Sequence of chain 1.C:
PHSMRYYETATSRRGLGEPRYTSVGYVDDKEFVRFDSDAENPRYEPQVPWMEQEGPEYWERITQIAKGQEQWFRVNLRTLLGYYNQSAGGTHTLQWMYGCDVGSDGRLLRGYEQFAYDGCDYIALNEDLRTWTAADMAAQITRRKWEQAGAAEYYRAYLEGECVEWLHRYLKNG

Sequence of chain 1.B:
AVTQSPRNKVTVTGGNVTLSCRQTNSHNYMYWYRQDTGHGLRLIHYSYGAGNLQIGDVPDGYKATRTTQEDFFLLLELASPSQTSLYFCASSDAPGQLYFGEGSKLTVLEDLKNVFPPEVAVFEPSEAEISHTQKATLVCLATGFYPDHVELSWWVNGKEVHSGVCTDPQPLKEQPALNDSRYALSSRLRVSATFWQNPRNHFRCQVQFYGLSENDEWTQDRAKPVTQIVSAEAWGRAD

Binding-site contacts:
Ligand atom O contacts residue TRP148 of chain 1.C at 2.9 Å (h-bond).
Ligand atom OXT contacts residue THR144 of chain 1.C at 2.8 Å (h-bond).
Ligand atom CA contacts residue ASN78 of chain 1.C at 3.3 Å.
Ligand atom CG contacts residue ASN78 of chain 1.C at 3.2 Å.
Ligand atom NH1 contacts residue TYR52 of chain 1.B at 3.5 Å.
Ligand atom CA contacts residue TYR100 of chain 1.C at 3.4 Å (hydrophobic).
Ligand atom CG contacts residue TYR46 of chain 1.C at 3.4 Å (hydrophobic).
Ligand atom N contacts residue MET6 of chain 1.C at 3.3 Å.
Ligand atom OD1 contacts residue ASN78 of chain 1.C at 3.0 Å (h-bond).
Ligand atom OXT contacts residue TYR85 of chain 1.C at 2.5 Å (h-bond).
Ligand atom C contacts residue ASN78 of chain 1.C at 3.4 Å.
Ligand atom O contacts residue TYR85 of chain 1.C at 3.3 Å (h-bond).
Ligand atom OD1 contacts residue TYR52 of chain 1.B at 2.8 Å (h-bond).
Ligand atom O contacts residue TRP74 of chain 1.C at 3.3 Å (h-bond).
Ligand atom N contacts residue TYR100 of chain 1.C at 3.0 Å (h-bond).
Ligand atom C contacts residue TYR85 of chain 1.C at 3.3 Å (hydrophobic).
Ligand atom O contacts residue TYR156 of chain 1.C at 2.7 Å (h-bond).
Ligand atom OD2 contacts residue ASN32 of chain 1.B at 2.7 Å (h-bond).
Ligand atom CD contacts residue GLN71 of chain 1.C at 3.5 Å.
Ligand atom CB contacts residue ASN78 of chain 1.C at 3.4 Å.
Ligand atom CB contacts residue TYR156 of chain 1.C at 3.2 Å (hydrophobic).
Ligand atom N contacts residue TYR157 of chain 1.C at 3.3 Å (h-bond).
Ligand atom CD contacts residue TYR33 of chain 1.B at 3.1 Å (hydrophobic).
Ligand atom NH2 contacts residue GLY70 of chain 1.C at 3.3 Å (h-bond).
Ligand atom CG contacts residue ASN32 of chain 1.B at 3.4 Å.
Ligand atom CB contacts residue TRP148 of chain 1.C at 3.4 Å (hydrophobic).
Ligand atom N contacts residue TYR8 of chain 1.C at 3.0 Å (h-bond).
Ligand atom NH2 contacts residue GLN73 of chain 1.C at 3.2 Å (h-bond).
Ligand atom C contacts residue TYR8 of chain 1.C at 3.4 Å (hydrophobic).
Ligand atom O contacts residue TRP74 of chain 1.C at 3.2 Å (h-bond).
Ligand atom OG contacts residue ARG63 of chain 1.C at 2.9 Å (salt-bridge).
Ligand atom O contacts residue TYR160 of chain 1.C at 2.7 Å (h-bond).
Ligand atom CG contacts residue TRP98 of chain 1.C at 3.4 Å (hydrophobic).
Ligand atom O contacts residue TRP98 of chain 1.C at 3.4 Å.
Ligand atom N contacts residue TYR172 of chain 1.C at 3.1 Å (h-bond).
Ligand atom OD2 contacts residue TYR52 of chain 1.B at 3.4 Å.
Ligand atom CA contacts residue GLN71 of chain 1.C at 3.4 Å.
Ligand atom N contacts residue ASN78 of chain 1.C at 2.5 Å (h-bond).
Ligand atom NH1 contacts residue TYR33 of chain 1.B at 3.1 Å (h-bond).
Ligand atom CA contacts residue TYR8 of chain 1.C at 3.3 Å (hydrophobic).

This small molecule binds to this protein.
Small molecule (SMILES): CC(C)C[C@H](NC(=O)[C@H](CC(=O)O)NC(=O)[C@H](CC(C)C)NC(=O)[C@@H]1CCCN1C(=O)[C@H](CCCN=C(N)N)NC(=O)[C@@H]1CCCN1C(=O)[C@H](C)NC(=O)[C@@H]1CCCN1C(=O)[C@@H](N)CO)C(=O)O

Sequence of chain 1.A:
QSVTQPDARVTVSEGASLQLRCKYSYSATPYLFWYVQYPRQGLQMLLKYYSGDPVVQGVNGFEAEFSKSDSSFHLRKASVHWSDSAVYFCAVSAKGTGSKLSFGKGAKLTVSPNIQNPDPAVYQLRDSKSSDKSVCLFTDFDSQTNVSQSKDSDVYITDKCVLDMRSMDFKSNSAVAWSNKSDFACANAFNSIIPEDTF